Sequence of chain 1.B:
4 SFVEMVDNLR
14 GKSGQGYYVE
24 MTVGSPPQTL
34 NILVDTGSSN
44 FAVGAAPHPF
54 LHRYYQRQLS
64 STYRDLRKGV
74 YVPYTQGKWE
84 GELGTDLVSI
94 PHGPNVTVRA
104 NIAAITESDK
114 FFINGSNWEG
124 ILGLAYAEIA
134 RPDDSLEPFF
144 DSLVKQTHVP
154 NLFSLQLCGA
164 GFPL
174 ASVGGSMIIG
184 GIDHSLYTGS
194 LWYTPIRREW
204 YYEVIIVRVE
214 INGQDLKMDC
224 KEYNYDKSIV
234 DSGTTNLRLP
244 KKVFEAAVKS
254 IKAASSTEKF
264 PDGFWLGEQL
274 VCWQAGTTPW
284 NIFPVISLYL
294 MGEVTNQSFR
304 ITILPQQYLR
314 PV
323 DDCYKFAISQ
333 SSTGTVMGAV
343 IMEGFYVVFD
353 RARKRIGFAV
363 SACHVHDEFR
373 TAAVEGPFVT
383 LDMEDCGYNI

This protein binds this small molecule.
Small molecule (SMILES): CC(=O)N[C@@H](Cc1cc(F)cc(F)c1)[C@H](O)CNC1(c2cc(CC(C)(C)C)cs2)CC1

Binding-site contacts:
Ligand atom C22 contacts residue GLY236 of chain 1.B at 3.7 Å.
Ligand atom C10 contacts residue GLY40 of chain 1.B at 3.3 Å.
Ligand atom F27 contacts residue ILE116 of chain 1.B at 3.8 Å.
Ligand atom C20 contacts residue ASP38 of chain 1.B at 3.4 Å.
Ligand atom O29 contacts residue TYR77 of chain 1.B at 3.5 Å.
Ligand atom C31 contacts residue GLY40 of chain 1.B at 3.8 Å.
Ligand atom N3 contacts residue GLY236 of chain 1.B at 2.9 Å (h-bond).
Ligand atom C4 contacts residue GLY236 of chain 1.B at 3.6 Å.
Ligand atom C11 contacts residue PRO76 of chain 1.B at 3.6 Å (hydrophobic).
Ligand atom C25 contacts residue PHE114 of chain 1.B at 3.5 Å (hydrophobic).
Ligand atom O29 contacts residue SER41 of chain 1.B at 3.6 Å.
Ligand atom C20 contacts residue ILE124 of chain 1.B at 3.6 Å (hydrophobic).
Ligand atom C31 contacts residue ILE232 of chain 1.B at 3.5 Å (hydrophobic).
Ligand atom C12 contacts residue PRO76 of chain 1.B at 3.2 Å (hydrophobic).
Ligand atom O19 contacts residue THR78 of chain 1.B at 3.2 Å (h-bond).
Ligand atom O29 contacts residue GLY40 of chain 1.B at 3.5 Å (h-bond).
Ligand atom F28 contacts residue LYS113 of chain 1.B at 3.8 Å.
Ligand atom C6 contacts residue THR237 of chain 1.B at 3.6 Å.
Ligand atom C31 contacts residue TYR204 of chain 1.B at 3.3 Å (hydrophobic).
Ligand atom C16 contacts residue ILE132 of chain 1.B at 3.8 Å (hydrophobic).
Ligand atom C30 contacts residue ASP234 of chain 1.B at 3.5 Å.
Ligand atom C6 contacts residue ASP234 of chain 1.B at 3.2 Å.
Ligand atom C31 contacts residue ASP234 of chain 1.B at 3.7 Å.
Ligand atom F28 contacts residue GLY80 of chain 1.B at 3.5 Å.
Ligand atom S13 contacts residue THR78 of chain 1.B at 3.7 Å.
Ligand atom F28 contacts residue TYR77 of chain 1.B at 3.8 Å.
Ligand atom C14 contacts residue PRO76 of chain 1.B at 3.1 Å (hydrophobic).
Ligand atom N7 contacts residue GLY40 of chain 1.B at 3.0 Å (h-bond).
Ligand atom O19 contacts residue TYR77 of chain 1.B at 3.4 Å.
Ligand atom C8 contacts residue ASP234 of chain 1.B at 3.5 Å.
Ligand atom C8 contacts residue GLY40 of chain 1.B at 3.4 Å.
Ligand atom N7 contacts residue ASP234 of chain 1.B at 2.7 Å (salt-bridge).
Ligand atom F27 contacts residue LEU36 of chain 1.B at 3.5 Å.
Ligand atom C26 contacts residue TYR77 of chain 1.B at 3.6 Å (hydrophobic).
Ligand atom O29 contacts residue ASP38 of chain 1.B at 2.5 Å (salt-bridge).
Ligand atom C20 contacts residue GLY236 of chain 1.B at 3.7 Å.
Ligand atom F27 contacts residue TRP121 of chain 1.B at 3.3 Å.
Ligand atom F28 contacts residue PHE114 of chain 1.B at 3.2 Å.
Ligand atom C5 contacts residue ASP38 of chain 1.B at 3.5 Å.
Ligand atom C9 contacts residue GLY40 of chain 1.B at 3.8 Å.